The protein below binds the small molecule below.
Small molecule (SMILES): Nc1ccnc(=O)[nH]1

Sequence of chain 4.H:
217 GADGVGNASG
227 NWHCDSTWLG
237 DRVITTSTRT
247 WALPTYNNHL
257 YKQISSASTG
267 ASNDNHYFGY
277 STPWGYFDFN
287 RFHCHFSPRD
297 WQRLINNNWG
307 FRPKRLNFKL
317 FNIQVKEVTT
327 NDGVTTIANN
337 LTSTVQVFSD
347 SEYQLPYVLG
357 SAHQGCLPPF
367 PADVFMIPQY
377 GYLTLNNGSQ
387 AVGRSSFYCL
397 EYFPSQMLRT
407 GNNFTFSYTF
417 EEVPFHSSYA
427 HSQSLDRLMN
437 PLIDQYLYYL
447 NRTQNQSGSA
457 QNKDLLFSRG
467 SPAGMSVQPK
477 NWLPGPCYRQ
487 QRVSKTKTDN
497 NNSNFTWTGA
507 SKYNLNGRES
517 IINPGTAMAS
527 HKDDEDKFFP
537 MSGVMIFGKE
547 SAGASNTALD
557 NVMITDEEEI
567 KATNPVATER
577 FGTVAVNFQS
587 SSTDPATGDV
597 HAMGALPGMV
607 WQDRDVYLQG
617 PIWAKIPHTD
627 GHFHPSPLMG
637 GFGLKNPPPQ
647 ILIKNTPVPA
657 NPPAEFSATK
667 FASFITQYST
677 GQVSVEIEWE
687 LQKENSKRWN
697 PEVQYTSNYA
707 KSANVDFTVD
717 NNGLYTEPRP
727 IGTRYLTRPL

Sequence of chain 4.A:
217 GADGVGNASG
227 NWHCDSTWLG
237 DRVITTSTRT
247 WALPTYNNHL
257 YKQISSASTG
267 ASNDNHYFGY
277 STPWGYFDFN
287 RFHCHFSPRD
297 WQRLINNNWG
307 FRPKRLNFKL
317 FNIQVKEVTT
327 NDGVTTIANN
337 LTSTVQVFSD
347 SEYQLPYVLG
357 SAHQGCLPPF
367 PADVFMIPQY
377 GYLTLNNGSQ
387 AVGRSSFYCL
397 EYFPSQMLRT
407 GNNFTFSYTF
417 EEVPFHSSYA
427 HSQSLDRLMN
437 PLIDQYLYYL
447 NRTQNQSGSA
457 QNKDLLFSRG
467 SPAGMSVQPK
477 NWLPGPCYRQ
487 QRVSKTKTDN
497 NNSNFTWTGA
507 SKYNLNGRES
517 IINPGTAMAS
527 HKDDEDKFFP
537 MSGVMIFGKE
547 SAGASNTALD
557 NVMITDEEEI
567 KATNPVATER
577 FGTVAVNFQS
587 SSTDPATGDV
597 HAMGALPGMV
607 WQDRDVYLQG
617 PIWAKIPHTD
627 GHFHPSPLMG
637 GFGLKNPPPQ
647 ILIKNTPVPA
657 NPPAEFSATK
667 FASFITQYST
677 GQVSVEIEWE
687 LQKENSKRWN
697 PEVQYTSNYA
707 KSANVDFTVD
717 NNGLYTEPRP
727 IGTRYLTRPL

Binding-site contacts:
Ligand atom C2 contacts residue HIS630 of chain 4.A at 3.2 Å.
Ligand atom N4 contacts residue HIS630 of chain 4.A at 3.0 Å.
Ligand atom N1 contacts residue TRP607 of chain 4.A at 4.5 Å.
Ligand atom C4 contacts residue HIS630 of chain 4.A at 3.2 Å.
Ligand atom N1 contacts residue HIS628 of chain 4.H at 2.3 Å (h-bond).
Ligand atom O2 contacts residue HIS628 of chain 4.H at 3.4 Å (h-bond).
Ligand atom N4 contacts residue PRO631 of chain 4.A at 4.4 Å.
Ligand atom N4 contacts residue PHE629 of chain 4.A at 4.4 Å.
Ligand atom C4 contacts residue HIS628 of chain 4.H at 4.5 Å.
Ligand atom N3 contacts residue HIS630 of chain 4.A at 2.6 Å (h-bond).
Ligand atom N1 contacts residue HIS630 of chain 4.A at 4.2 Å.
Ligand atom O2 contacts residue ASP626 of chain 4.H at 3.6 Å (salt-bridge).
Ligand atom O2 contacts residue HIS630 of chain 4.A at 3.5 Å.
Ligand atom C5 contacts residue HIS628 of chain 4.H at 3.9 Å.
Ligand atom C5 contacts residue PHE629 of chain 4.A at 4.0 Å (hydrophobic).
Ligand atom N1 contacts residue PHE629 of chain 4.H at 4.2 Å.
Ligand atom O2 contacts residue GLY627 of chain 4.H at 3.4 Å.
Ligand atom N3 contacts residue HIS628 of chain 4.H at 4.3 Å.
Ligand atom C2 contacts residue HIS628 of chain 4.H at 3.3 Å.
Ligand atom C2 contacts residue GLY627 of chain 4.H at 4.1 Å.
Ligand atom C5 contacts residue HIS630 of chain 4.A at 4.3 Å.
Ligand atom C6 contacts residue HIS628 of chain 4.H at 2.7 Å.
Ligand atom C6 contacts residue PHE629 of chain 4.H at 4.0 Å (hydrophobic).